Binding-site contacts:
Ligand atom C04 contacts residue THR178 of chain 1.A at 3.9 Å.
Ligand atom CL6 contacts residue PHE132 of chain 1.A at 3.4 Å.
Ligand atom C13 contacts residue LEU101 of chain 1.A at 3.9 Å (hydrophobic).
Ligand atom CL5 contacts residue LEU97 of chain 1.A at 4.1 Å.
Ligand atom C19 contacts residue ASN45 of chain 1.A at 3.5 Å.
Ligand atom O05 contacts residue SER46 of chain 1.A at 4.1 Å.
Ligand atom CL6 contacts residue TRP156 of chain 1.A at 4.0 Å.
Ligand atom C15 contacts residue LEU101 of chain 1.A at 4.0 Å (hydrophobic).
Ligand atom C10 contacts residue PHE132 of chain 1.A at 3.7 Å (hydrophobic).
Ligand atom C11 contacts residue LEU101 of chain 1.A at 4.0 Å (hydrophobic).
Ligand atom C13 contacts residue PHE132 of chain 1.A at 3.9 Å (hydrophobic).
Ligand atom C04 contacts residue ASN45 of chain 1.A at 4.1 Å.
Ligand atom C15 contacts residue MET92 of chain 1.A at 3.6 Å (hydrophobic).
Ligand atom CL5 contacts residue VAL144 of chain 1.A at 3.8 Å.
Ligand atom CL5 contacts residue TRP156 of chain 1.A at 3.6 Å.
Ligand atom C16 contacts residue LEU101 of chain 1.A at 4.1 Å (hydrophobic).
Ligand atom O17 contacts residue MET92 of chain 1.A at 3.7 Å.
Ligand atom CL5 contacts residue PHE132 of chain 1.A at 3.8 Å.
Ligand atom C03 contacts residue SER46 of chain 1.A at 3.8 Å.
Ligand atom C09 contacts residue LEU101 of chain 1.A at 4.0 Å (hydrophobic).
Ligand atom C16 contacts residue MET92 of chain 1.A at 3.8 Å (hydrophobic).
Ligand atom C03 contacts residue ASP87 of chain 1.A at 3.5 Å.
Ligand atom CL6 contacts residue TYR133 of chain 1.A at 3.7 Å.
Ligand atom C03 contacts residue ASN45 of chain 1.A at 3.8 Å.
Ligand atom O05 contacts residue ASP87 of chain 1.A at 2.6 Å (salt-bridge).
Ligand atom O01 contacts residue ASN45 of chain 1.A at 3.6 Å.
Ligand atom O01 contacts residue PHE132 of chain 1.A at 4.1 Å.
Ligand atom O05 contacts residue ASN45 of chain 1.A at 4.0 Å.
Ligand atom C18 contacts residue MET92 of chain 1.A at 4.0 Å (hydrophobic).
Ligand atom C19 contacts residue PHE132 of chain 1.A at 3.9 Å (hydrophobic).
Ligand atom O01 contacts residue VAL180 of chain 1.A at 3.6 Å.
Ligand atom C04 contacts residue ASP87 of chain 1.A at 3.5 Å.
Ligand atom O01 contacts residue LEU42 of chain 1.A at 3.8 Å.
Ligand atom C02 contacts residue ASN45 of chain 1.A at 3.5 Å.
Ligand atom O05 contacts residue ALA49 of chain 1.A at 3.4 Å.
Ligand atom C11 contacts residue PHE132 of chain 1.A at 3.4 Å (hydrophobic).
Ligand atom O05 contacts residue THR178 of chain 1.A at 3.6 Å.
Ligand atom C06 contacts residue MET92 of chain 1.A at 3.7 Å (hydrophobic).
Ligand atom C09 contacts residue PHE132 of chain 1.A at 4.0 Å (hydrophobic).
Ligand atom C02 contacts residue VAL180 of chain 1.A at 4.0 Å (hydrophobic).

The small molecule below binds the protein below.
Small molecule (SMILES): Oc1cc(O)cc(Oc2ccc(Cl)c(Cl)c2)c1

Sequence of chain 1.A:
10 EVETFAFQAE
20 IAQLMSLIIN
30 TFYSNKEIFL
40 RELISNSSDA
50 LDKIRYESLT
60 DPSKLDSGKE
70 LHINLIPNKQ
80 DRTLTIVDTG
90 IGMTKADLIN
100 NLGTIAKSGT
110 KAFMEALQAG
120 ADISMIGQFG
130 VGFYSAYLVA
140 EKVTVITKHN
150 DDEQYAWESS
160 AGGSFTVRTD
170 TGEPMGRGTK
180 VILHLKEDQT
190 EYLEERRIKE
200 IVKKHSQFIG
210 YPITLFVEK